The protein below binds the small molecule below.
Small molecule (SMILES): CC(=O)N[C@@H]1[C@@H](O)[C@H](O)[C@@H](CO)O[C@H]1O

Sequence of chain 1.E:
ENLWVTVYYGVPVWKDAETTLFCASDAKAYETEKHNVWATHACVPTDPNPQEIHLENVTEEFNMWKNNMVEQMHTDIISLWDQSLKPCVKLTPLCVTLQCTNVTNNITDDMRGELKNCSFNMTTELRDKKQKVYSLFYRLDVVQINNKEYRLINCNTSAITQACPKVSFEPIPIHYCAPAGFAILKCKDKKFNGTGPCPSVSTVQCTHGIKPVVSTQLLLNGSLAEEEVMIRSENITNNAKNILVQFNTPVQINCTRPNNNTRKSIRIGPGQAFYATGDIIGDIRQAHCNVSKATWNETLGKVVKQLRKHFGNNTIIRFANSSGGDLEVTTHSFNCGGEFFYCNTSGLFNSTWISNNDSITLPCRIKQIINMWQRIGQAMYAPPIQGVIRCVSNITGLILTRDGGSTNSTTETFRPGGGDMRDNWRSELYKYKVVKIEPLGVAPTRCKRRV

Binding-site contacts:
Ligand atom C7 contacts residue ASN106 of chain 1.E at 4.3 Å.
Ligand atom N2 contacts residue MET112 of chain 1.E at 3.9 Å.
Ligand atom O5 contacts residue ASN103 of chain 1.E at 2.4 Å (h-bond).
Ligand atom C4 contacts residue ASN103 of chain 1.E at 4.2 Å.
Ligand atom C8 contacts residue ASN158 of chain 1.E at 3.4 Å.
Ligand atom C5 contacts residue MET112 of chain 1.E at 3.7 Å (hydrophobic).
Ligand atom C3 contacts residue MET112 of chain 1.E at 4.2 Å (hydrophobic).
Ligand atom C8 contacts residue THR102 of chain 1.E at 4.1 Å.
Ligand atom O7 contacts residue MET112 of chain 1.E at 3.0 Å.
Ligand atom O5 contacts residue GLY114 of chain 1.E at 4.3 Å.
Ligand atom C1 contacts residue LYS117 of chain 1.E at 4.2 Å.
Ligand atom C7 contacts residue MET112 of chain 1.E at 3.8 Å (hydrophobic).
Ligand atom C1 contacts residue MET112 of chain 1.E at 3.2 Å (hydrophobic).
Ligand atom C3 contacts residue ASN103 of chain 1.E at 3.8 Å.
Ligand atom O7 contacts residue ASN106 of chain 1.E at 3.5 Å (h-bond).
Ligand atom O5 contacts residue MET112 of chain 1.E at 2.9 Å (h-bond).
Ligand atom C4 contacts residue MET112 of chain 1.E at 4.0 Å (hydrophobic).
Ligand atom C2 contacts residue ASN103 of chain 1.E at 2.5 Å.
Ligand atom C7 contacts residue ASN158 of chain 1.E at 4.5 Å.
Ligand atom C2 contacts residue MET112 of chain 1.E at 3.1 Å (hydrophobic).
Ligand atom C1 contacts residue ASN103 of chain 1.E at 1.4 Å.
Ligand atom C8 contacts residue ASN103 of chain 1.E at 4.2 Å.
Ligand atom C8 contacts residue CYS101 of chain 1.E at 4.4 Å (hydrophobic).
Ligand atom C7 contacts residue ASN103 of chain 1.E at 3.3 Å.
Ligand atom C5 contacts residue ASN103 of chain 1.E at 3.7 Å.
Ligand atom N2 contacts residue ASN103 of chain 1.E at 2.9 Å (h-bond).
Ligand atom C6 contacts residue MET112 of chain 1.E at 3.8 Å (hydrophobic).
Ligand atom O7 contacts residue ASN103 of chain 1.E at 3.3 Å (h-bond).